Sequence of chain 1.E:
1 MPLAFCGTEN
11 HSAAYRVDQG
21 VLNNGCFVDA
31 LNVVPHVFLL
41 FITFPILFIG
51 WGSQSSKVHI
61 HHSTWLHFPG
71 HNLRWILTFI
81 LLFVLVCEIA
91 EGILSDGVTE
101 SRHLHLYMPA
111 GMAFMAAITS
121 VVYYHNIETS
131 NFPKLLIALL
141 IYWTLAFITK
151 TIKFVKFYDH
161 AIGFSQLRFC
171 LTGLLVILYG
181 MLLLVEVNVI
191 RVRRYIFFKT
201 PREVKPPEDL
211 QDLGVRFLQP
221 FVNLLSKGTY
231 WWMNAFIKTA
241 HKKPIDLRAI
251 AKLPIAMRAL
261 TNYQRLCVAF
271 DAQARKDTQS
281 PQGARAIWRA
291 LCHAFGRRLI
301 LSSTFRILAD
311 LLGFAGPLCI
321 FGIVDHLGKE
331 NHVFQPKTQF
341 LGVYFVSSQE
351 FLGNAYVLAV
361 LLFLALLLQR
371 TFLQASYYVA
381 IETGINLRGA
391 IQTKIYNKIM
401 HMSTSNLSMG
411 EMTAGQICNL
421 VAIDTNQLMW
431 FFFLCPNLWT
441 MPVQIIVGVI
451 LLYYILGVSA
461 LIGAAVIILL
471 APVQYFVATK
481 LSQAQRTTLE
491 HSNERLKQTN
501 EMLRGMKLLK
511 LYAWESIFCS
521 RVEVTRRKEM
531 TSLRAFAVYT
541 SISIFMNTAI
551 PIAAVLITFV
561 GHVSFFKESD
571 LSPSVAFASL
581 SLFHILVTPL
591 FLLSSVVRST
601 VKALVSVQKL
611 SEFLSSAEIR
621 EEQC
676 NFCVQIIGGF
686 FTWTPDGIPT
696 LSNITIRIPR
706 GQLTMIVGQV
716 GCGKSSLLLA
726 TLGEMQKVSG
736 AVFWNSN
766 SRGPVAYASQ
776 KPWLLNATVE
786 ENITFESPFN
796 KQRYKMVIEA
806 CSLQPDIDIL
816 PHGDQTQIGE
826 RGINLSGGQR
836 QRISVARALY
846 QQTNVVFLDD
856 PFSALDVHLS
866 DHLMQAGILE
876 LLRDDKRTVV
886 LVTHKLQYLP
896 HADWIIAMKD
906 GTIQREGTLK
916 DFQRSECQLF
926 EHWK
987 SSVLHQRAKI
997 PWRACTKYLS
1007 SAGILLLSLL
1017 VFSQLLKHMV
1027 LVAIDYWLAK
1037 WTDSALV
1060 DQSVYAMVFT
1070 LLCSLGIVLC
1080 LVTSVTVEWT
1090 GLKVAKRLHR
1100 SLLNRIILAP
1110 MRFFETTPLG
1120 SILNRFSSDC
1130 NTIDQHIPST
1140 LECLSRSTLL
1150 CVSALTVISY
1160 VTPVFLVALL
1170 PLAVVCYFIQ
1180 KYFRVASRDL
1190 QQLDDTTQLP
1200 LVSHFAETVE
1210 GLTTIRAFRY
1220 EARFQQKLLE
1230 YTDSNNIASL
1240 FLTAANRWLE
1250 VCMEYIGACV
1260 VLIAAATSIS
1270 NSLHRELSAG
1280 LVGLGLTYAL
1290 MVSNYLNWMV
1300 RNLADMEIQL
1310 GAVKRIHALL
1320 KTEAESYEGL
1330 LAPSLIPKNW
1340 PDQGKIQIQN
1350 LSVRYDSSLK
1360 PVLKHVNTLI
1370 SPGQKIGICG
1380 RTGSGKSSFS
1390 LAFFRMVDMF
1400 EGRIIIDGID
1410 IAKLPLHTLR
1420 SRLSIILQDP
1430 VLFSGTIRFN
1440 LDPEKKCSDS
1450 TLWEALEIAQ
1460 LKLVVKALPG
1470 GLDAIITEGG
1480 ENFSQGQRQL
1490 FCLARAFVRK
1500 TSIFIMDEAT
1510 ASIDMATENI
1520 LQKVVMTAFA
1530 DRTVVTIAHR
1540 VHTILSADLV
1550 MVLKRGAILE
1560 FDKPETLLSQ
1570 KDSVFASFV

Binding-site contacts:
Ligand atom C15 contacts residue LEU92 of chain 1.A at 3.7 Å (hydrophobic).
Ligand atom C7 contacts residue VAL21 of chain 1.E at 4.2 Å (hydrophobic).
Ligand atom C16 contacts residue ILE93 of chain 1.A at 3.7 Å (hydrophobic).
Ligand atom C16 contacts residue LEU144 of chain 1.A at 3.8 Å (hydrophobic).
Ligand atom O2 contacts residue VAL21 of chain 1.E at 4.3 Å.
Ligand atom C19 contacts residue VAL89 of chain 1.A at 3.8 Å (hydrophobic).
Ligand atom C20 contacts residue ILE148 of chain 1.A at 3.7 Å (hydrophobic).
Ligand atom C9 contacts residue VAL21 of chain 1.E at 4.1 Å (hydrophobic).
Ligand atom C13 contacts residue LEU92 of chain 1.A at 4.1 Å (hydrophobic).
Ligand atom O7 contacts residue LEU31 of chain 1.E at 4.5 Å.
Ligand atom C14 contacts residue LEU144 of chain 1.A at 4.5 Å (hydrophobic).
Ligand atom C14 contacts residue ALA96 of chain 1.A at 3.9 Å (hydrophobic).
Ligand atom O6 contacts residue VAL21 of chain 1.E at 3.4 Å.
Ligand atom C14 contacts residue LEU92 of chain 1.A at 3.8 Å (hydrophobic).
Ligand atom C8 contacts residue VAL21 of chain 1.E at 3.7 Å (hydrophobic).
Ligand atom O5 contacts residue VAL21 of chain 1.E at 4.2 Å.
Ligand atom C19 contacts residue ILE148 of chain 1.A at 4.0 Å (hydrophobic).
Ligand atom O4 contacts residue LEU22 of chain 1.E at 4.2 Å.
Ligand atom C13 contacts residue ALA96 of chain 1.A at 4.0 Å (hydrophobic).
Ligand atom C10 contacts residue GLY20 of chain 1.E at 3.8 Å.
Ligand atom O6 contacts residue LEU22 of chain 1.E at 4.4 Å.
Ligand atom C9 contacts residue GLY20 of chain 1.E at 4.3 Å.
Ligand atom C13 contacts residue PHE27 of chain 1.E at 3.5 Å (hydrophobic).
Ligand atom C11 contacts residue VAL21 of chain 1.E at 4.4 Å (hydrophobic).
Ligand atom C20 contacts residue VAL89 of chain 1.A at 4.1 Å (hydrophobic).
Ligand atom O4 contacts residue VAL21 of chain 1.E at 3.3 Å (h-bond).
Ligand atom C10 contacts residue VAL21 of chain 1.E at 4.4 Å (hydrophobic).
Ligand atom C17 contacts residue ILE93 of chain 1.A at 4.0 Å (hydrophobic).
Ligand atom C17 contacts residue LEU92 of chain 1.A at 3.7 Å (hydrophobic).
Ligand atom C6 contacts residue LEU22 of chain 1.E at 4.1 Å (hydrophobic).
Ligand atom O4 contacts residue GLY20 of chain 1.E at 3.4 Å.
Ligand atom P contacts residue VAL21 of chain 1.E at 4.5 Å.
Ligand atom C15 contacts residue LEU144 of chain 1.A at 4.4 Å (hydrophobic).
Ligand atom C16 contacts residue LEU92 of chain 1.A at 3.9 Å (hydrophobic).
Ligand atom C14 contacts residue PHE27 of chain 1.E at 4.3 Å (hydrophobic).

The small molecule below binds the protein below.
Small molecule (SMILES): CCCCCCCCCCC(=O)O[C@H](COC(=O)CCCCC)COP(=O)(O)OCCN

Sequence of chain 1.A:
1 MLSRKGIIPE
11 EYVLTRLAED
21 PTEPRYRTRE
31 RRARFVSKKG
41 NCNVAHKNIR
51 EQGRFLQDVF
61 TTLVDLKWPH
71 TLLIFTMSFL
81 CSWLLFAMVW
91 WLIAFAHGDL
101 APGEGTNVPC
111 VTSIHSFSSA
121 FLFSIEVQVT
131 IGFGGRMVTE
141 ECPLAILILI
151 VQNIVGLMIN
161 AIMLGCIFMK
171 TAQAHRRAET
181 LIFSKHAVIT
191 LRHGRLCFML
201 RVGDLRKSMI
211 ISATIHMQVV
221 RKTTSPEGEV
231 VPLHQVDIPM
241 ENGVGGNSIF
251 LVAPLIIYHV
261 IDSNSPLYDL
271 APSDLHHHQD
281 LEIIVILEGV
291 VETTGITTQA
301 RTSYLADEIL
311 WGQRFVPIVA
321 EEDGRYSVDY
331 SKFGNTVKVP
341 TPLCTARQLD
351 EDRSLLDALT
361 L